Binding-site contacts:
Ligand atom O5 contacts residue ASN173 of chain 1.D at 2.5 Å (h-bond).
Ligand atom C2 contacts residue ASN173 of chain 1.D at 2.5 Å.
Ligand atom C5 contacts residue ASN173 of chain 1.D at 3.6 Å.
Ligand atom C8 contacts residue SER235 of chain 1.D at 3.3 Å.
Ligand atom N2 contacts residue SER235 of chain 1.D at 3.3 Å (h-bond).
Ligand atom C4 contacts residue LYS221 of chain 1.D at 4.4 Å.
Ligand atom C6 contacts residue LYS216 of chain 1.D at 3.6 Å.
Ligand atom O4 contacts residue LYS221 of chain 1.D at 3.3 Å (salt-bridge).
Ligand atom C2 contacts residue ILE218 of chain 1.D at 4.5 Å (hydrophobic).
Ligand atom C2 contacts residue SER235 of chain 1.D at 4.4 Å.
Ligand atom O3 contacts residue LYS221 of chain 1.D at 4.0 Å.
Ligand atom C3 contacts residue ASN173 of chain 1.D at 3.8 Å.
Ligand atom C1 contacts residue THR219 of chain 1.D at 3.8 Å.
Ligand atom C7 contacts residue LYS220 of chain 1.D at 4.1 Å.
Ligand atom C4 contacts residue ASN173 of chain 1.D at 4.0 Å.
Ligand atom O6 contacts residue LYS216 of chain 1.D at 2.4 Å (salt-bridge).
Ligand atom O3 contacts residue LYS220 of chain 1.D at 3.8 Å.
Ligand atom O3 contacts residue THR219 of chain 1.D at 4.1 Å.
Ligand atom O5 contacts residue LYS216 of chain 1.D at 4.4 Å.
Ligand atom C4 contacts residue ILE218 of chain 1.D at 4.4 Å (hydrophobic).
Ligand atom C8 contacts residue LYS216 of chain 1.D at 3.6 Å.
Ligand atom N2 contacts residue LYS237 of chain 1.D at 4.4 Å.
Ligand atom O7 contacts residue LYS220 of chain 1.D at 3.4 Å (salt-bridge).
Ligand atom C3 contacts residue ILE218 of chain 1.D at 4.5 Å (hydrophobic).
Ligand atom C4 contacts residue THR219 of chain 1.D at 3.9 Å.
Ligand atom C6 contacts residue THR219 of chain 1.D at 4.4 Å.
Ligand atom O4 contacts residue ASN173 of chain 1.D at 4.1 Å.
Ligand atom C8 contacts residue LYS237 of chain 1.D at 3.7 Å.
Ligand atom C7 contacts residue LYS237 of chain 1.D at 3.8 Å.
Ligand atom C2 contacts residue THR219 of chain 1.D at 4.5 Å.
Ligand atom C7 contacts residue LYS216 of chain 1.D at 4.3 Å.
Ligand atom C1 contacts residue SER235 of chain 1.D at 4.3 Å.
Ligand atom C1 contacts residue ASN173 of chain 1.D at 1.4 Å.
Ligand atom C3 contacts residue THR219 of chain 1.D at 4.3 Å.
Ligand atom O7 contacts residue LYS237 of chain 1.D at 3.1 Å.
Ligand atom N2 contacts residue ASN173 of chain 1.D at 2.8 Å (h-bond).
Ligand atom C7 contacts residue ASN173 of chain 1.D at 4.0 Å.
Ligand atom O3 contacts residue ILE218 of chain 1.D at 3.4 Å.
Ligand atom C7 contacts residue SER235 of chain 1.D at 3.8 Å.
Ligand atom O5 contacts residue THR219 of chain 1.D at 4.1 Å.

Sequence of chain 1.D:
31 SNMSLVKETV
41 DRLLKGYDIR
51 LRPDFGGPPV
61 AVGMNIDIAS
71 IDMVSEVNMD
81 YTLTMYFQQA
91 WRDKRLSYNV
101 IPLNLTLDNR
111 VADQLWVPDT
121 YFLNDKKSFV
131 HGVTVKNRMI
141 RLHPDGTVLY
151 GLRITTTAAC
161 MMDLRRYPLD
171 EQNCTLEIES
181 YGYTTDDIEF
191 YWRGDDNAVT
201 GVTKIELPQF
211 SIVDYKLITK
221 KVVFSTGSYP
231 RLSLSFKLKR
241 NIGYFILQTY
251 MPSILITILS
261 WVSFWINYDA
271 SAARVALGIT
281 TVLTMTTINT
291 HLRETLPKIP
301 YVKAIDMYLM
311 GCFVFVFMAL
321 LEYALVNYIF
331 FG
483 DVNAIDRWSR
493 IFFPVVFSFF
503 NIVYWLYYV

This small molecule binds to this protein.
Small molecule (SMILES): CC(=O)N[C@H]1[C@H](O[C@H]2[C@H](O)[C@@H](NC(C)=O)CO[C@@H]2CO)O[C@H](CO)[C@@H](O[C@@H]2O[C@H](CO[C@H]3O[C@H](CO)[C@@H](O)[C@H](O)[C@@H]3O)[C@@H](O)[C@H](O[C@H]3O[C@H](CO)[C@@H](O)[C@H](O)[C@@H]3O)[C@@H]2O)[C@@H]1O